Binding-site contacts:
Ligand atom N2 contacts residue PRO59 of chain 1.E at 3.9 Å.
Ligand atom C8 contacts residue PRO60 of chain 1.E at 3.8 Å (hydrophobic).
Ligand atom C3 contacts residue ASN62 of chain 1.E at 3.8 Å.
Ligand atom C5 contacts residue ASN62 of chain 1.E at 3.7 Å.
Ligand atom C7 contacts residue PRO60 of chain 1.E at 3.9 Å (hydrophobic).
Ligand atom C4 contacts residue ASN62 of chain 1.E at 4.3 Å.
Ligand atom C2 contacts residue ASN62 of chain 1.E at 2.5 Å.
Ligand atom C2 contacts residue PRO60 of chain 1.E at 4.4 Å (hydrophobic).
Ligand atom N2 contacts residue PRO60 of chain 1.E at 3.4 Å (h-bond).
Ligand atom C8 contacts residue PRO59 of chain 1.E at 4.2 Å (hydrophobic).
Ligand atom C3 contacts residue PRO59 of chain 1.E at 4.4 Å (hydrophobic).
Ligand atom O7 contacts residue ASN62 of chain 1.E at 3.1 Å (h-bond).
Ligand atom C1 contacts residue ASN62 of chain 1.E at 1.4 Å.
Ligand atom O3 contacts residue PRO59 of chain 1.E at 4.2 Å.
Ligand atom C8 contacts residue ASN55 of chain 1.E at 3.4 Å.
Ligand atom N2 contacts residue ASN62 of chain 1.E at 2.9 Å (h-bond).
Ligand atom C7 contacts residue ASN62 of chain 1.E at 3.2 Å.
Ligand atom C8 contacts residue ASN62 of chain 1.E at 4.4 Å.
Ligand atom C1 contacts residue PRO60 of chain 1.E at 4.2 Å (hydrophobic).
Ligand atom O5 contacts residue ASN62 of chain 1.E at 2.4 Å (h-bond).

Sequence of chain 1.E:
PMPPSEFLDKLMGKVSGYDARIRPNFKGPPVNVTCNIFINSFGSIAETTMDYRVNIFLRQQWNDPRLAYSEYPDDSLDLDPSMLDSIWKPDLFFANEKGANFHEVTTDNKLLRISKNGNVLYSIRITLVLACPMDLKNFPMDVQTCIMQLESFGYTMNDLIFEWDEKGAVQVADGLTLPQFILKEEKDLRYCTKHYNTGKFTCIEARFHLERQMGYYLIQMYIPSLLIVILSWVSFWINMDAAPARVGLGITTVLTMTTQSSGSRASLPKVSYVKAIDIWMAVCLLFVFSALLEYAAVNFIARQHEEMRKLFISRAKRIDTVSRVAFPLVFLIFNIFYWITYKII

A small-molecule ligand and the protein it binds are described below.
Small molecule (SMILES): CC(=O)N[C@H]1[C@H](O[C@H]2[C@H](O)[C@@H](NC(C)=O)CO[C@@H]2CO)O[C@H](CO)[C@@H](O)[C@@H]1O